Binding-site contacts:
Ligand atom C5 contacts residue ASN125 of chain 2.F at 4.4 Å.
Ligand atom C1 contacts residue ASN125 of chain 2.F at 4.5 Å.
Ligand atom C7 contacts residue ASN121 of chain 2.F at 3.9 Å.
Ligand atom O6 contacts residue ASN125 of chain 2.F at 4.3 Å.
Ligand atom C2 contacts residue ASN121 of chain 2.F at 2.5 Å.
Ligand atom C7 contacts residue LYS117 of chain 2.F at 4.2 Å.
Ligand atom C5 contacts residue ASN121 of chain 2.F at 3.7 Å.
Ligand atom O5 contacts residue ASN121 of chain 2.F at 2.4 Å (h-bond).
Ligand atom O7 contacts residue ASN121 of chain 2.F at 4.4 Å.
Ligand atom C1 contacts residue GLU122 of chain 2.F at 4.4 Å.
Ligand atom C4 contacts residue ASN121 of chain 2.F at 4.2 Å.
Ligand atom O5 contacts residue ASN125 of chain 2.F at 3.5 Å (h-bond).
Ligand atom N2 contacts residue ASN121 of chain 2.F at 3.0 Å (h-bond).
Ligand atom C3 contacts residue ASN121 of chain 2.F at 3.9 Å.
Ligand atom C8 contacts residue GLN19 of chain 2.F at 4.5 Å.
Ligand atom C6 contacts residue ASN125 of chain 2.F at 4.0 Å.
Ligand atom O5 contacts residue GLU122 of chain 2.F at 4.3 Å.
Ligand atom C8 contacts residue LYS117 of chain 2.F at 3.0 Å.
Ligand atom C1 contacts residue ASN121 of chain 2.F at 1.4 Å.

Sequence of chain 2.F:
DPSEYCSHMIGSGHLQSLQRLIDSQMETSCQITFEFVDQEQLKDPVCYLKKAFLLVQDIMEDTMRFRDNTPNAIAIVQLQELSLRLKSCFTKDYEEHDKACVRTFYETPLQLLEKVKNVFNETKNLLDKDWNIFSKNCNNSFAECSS

The small molecule below binds the protein below.
Small molecule (SMILES): CC(=O)N[C@@H]1[C@@H](O)[C@H](O)[C@@H](CO)O[C@H]1O